A protein and the small-molecule ligand that binds it are described below.
Small molecule (SMILES): COc1ccc(C2=NN(C3CCCCCC3)C(=O)[C@@H]3CC=CC[C@H]23)cc1C#CC(N)=O

Binding-site contacts:
Ligand atom C4 contacts residue PHE298 of chain 1.D at 3.8 Å (hydrophobic).
Ligand atom O1 contacts residue PHE298 of chain 1.D at 3.9 Å.
Ligand atom C22 contacts residue MET199 of chain 1.D at 3.9 Å (hydrophobic).
Ligand atom C1 contacts residue ILE262 of chain 1.D at 3.8 Å (hydrophobic).
Ligand atom C22 contacts residue ASP244 of chain 1.D at 3.9 Å.
Ligand atom C1 contacts residue ASN247 of chain 1.D at 3.8 Å.
Ligand atom O2 contacts residue MET263 of chain 1.D at 3.3 Å (h-bond).
Ligand atom C24 contacts residue LEU245 of chain 1.D at 3.6 Å (hydrophobic).
Ligand atom C19 contacts residue MET199 of chain 1.D at 3.7 Å (hydrophobic).
Ligand atom C6 contacts residue PHE298 of chain 1.D at 3.9 Å (hydrophobic).
Ligand atom C23 contacts residue MET199 of chain 1.D at 3.6 Å (hydrophobic).
Ligand atom C13 contacts residue MET199 of chain 1.D at 3.7 Å (hydrophobic).
Ligand atom C21 contacts residue HIS86 of chain 1.D at 3.9 Å.
Ligand atom C18 contacts residue EDO1 of chain 1.UA at 3.6 Å.
Ligand atom C9 contacts residue GLN295 of chain 1.D at 3.0 Å.
Ligand atom C10 contacts residue SER294 of chain 1.D at 3.7 Å.
Ligand atom C3 contacts residue ASN247 of chain 1.D at 4.0 Å.
Ligand atom C2 contacts residue PHE298 of chain 1.D at 3.5 Å (hydrophobic).
Ligand atom C24 contacts residue MET199 of chain 1.D at 3.9 Å (hydrophobic).
Ligand atom O3 contacts residue MET199 of chain 1.D at 3.2 Å.
Ligand atom C3 contacts residue PHE298 of chain 1.D at 3.6 Å (hydrophobic).
Ligand atom N1 contacts residue MET283 of chain 1.D at 3.3 Å.
Ligand atom O2 contacts residue SER294 of chain 1.D at 3.5 Å.
Ligand atom O1 contacts residue GLN295 of chain 1.D at 3.1 Å (h-bond).
Ligand atom C17 contacts residue EDO1 of chain 1.UA at 3.8 Å.
Ligand atom C6 contacts residue PHE266 of chain 1.D at 3.9 Å (hydrophobic).
Ligand atom O1 contacts residue ILE262 of chain 1.D at 3.4 Å.
Ligand atom C5 contacts residue PHE298 of chain 1.D at 3.7 Å (hydrophobic).
Ligand atom C7 contacts residue ILE262 of chain 1.D at 4.0 Å (hydrophobic).
Ligand atom N1 contacts residue SER294 of chain 1.D at 3.4 Å.
Ligand atom C16 contacts residue MET283 of chain 1.D at 4.0 Å (hydrophobic).
Ligand atom C7 contacts residue PHE298 of chain 1.D at 3.7 Å (hydrophobic).
Ligand atom O2 contacts residue GLN295 of chain 1.D at 2.8 Å (h-bond).
Ligand atom C1 contacts residue THR259 of chain 1.D at 3.8 Å.
Ligand atom C8 contacts residue GLN295 of chain 1.D at 3.2 Å.
Ligand atom C10 contacts residue GLN295 of chain 1.D at 3.2 Å.
Ligand atom C1 contacts residue GLN295 of chain 1.D at 3.8 Å.
Ligand atom C10 contacts residue MET263 of chain 1.D at 3.7 Å (hydrophobic).
Ligand atom C23 contacts residue ASP244 of chain 1.D at 3.7 Å.
Ligand atom C2 contacts residue ILE262 of chain 1.D at 3.7 Å (hydrophobic).

Sequence of chain 1.D:
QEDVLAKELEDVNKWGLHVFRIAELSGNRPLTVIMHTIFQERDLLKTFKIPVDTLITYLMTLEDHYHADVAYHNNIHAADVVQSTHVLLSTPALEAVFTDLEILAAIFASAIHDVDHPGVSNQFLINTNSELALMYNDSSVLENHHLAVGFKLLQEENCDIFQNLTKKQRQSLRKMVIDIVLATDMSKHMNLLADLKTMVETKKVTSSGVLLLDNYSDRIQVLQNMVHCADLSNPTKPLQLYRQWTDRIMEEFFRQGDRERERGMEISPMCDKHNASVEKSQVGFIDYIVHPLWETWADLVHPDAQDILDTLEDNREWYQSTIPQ